Sequence of chain 2.A:
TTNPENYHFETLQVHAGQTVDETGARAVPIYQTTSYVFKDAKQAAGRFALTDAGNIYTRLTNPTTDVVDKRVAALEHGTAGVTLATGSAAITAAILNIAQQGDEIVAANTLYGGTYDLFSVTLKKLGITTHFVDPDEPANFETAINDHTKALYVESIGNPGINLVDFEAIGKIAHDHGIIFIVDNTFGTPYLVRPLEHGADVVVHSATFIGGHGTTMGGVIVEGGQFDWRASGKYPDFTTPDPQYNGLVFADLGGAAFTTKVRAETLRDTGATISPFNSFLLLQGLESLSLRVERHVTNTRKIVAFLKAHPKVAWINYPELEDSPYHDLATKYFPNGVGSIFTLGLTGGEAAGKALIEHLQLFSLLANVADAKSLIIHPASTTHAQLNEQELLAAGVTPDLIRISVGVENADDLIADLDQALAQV

Binding-site contacts:
Ligand atom CB contacts residue PHE232 of chain 2.A at 2.9 Å (hydrophobic).
Ligand atom OP4 contacts residue SER228 of chain 2.A at 2.8 Å (h-bond).
Ligand atom OP2 contacts residue THR230 of chain 2.A at 2.8 Å (h-bond).
Ligand atom NZ contacts residue SO41 of chain 2.D at 3.3 Å (h-bond).
Ligand atom OP4 contacts residue SER110 of chain 2.A at 3.5 Å (h-bond).
Ligand atom O contacts residue PHE232 of chain 2.A at 2.3 Å (h-bond).
Ligand atom OP2 contacts residue GLY109 of chain 2.A at 2.9 Å (h-bond).
Ligand atom O3 contacts residue THR208 of chain 2.A at 3.3 Å.
Ligand atom O contacts residue THR230 of chain 2.A at 2.8 Å (h-bond).
Ligand atom CD contacts residue ASN391 of chain 2.A at 3.3 Å.
Ligand atom OP1 contacts residue TYR79 of chain 1.A at 2.7 Å (h-bond).
Ligand atom OP3 contacts residue SER110 of chain 2.A at 2.8 Å (h-bond).
Ligand atom OP4 contacts residue GLY109 of chain 2.A at 3.3 Å.
Ligand atom OP3 contacts residue ARG81 of chain 1.A at 3.0 Å (salt-bridge).
Ligand atom N contacts residue ALA229 of chain 2.A at 3.0 Å.
Ligand atom N contacts residue SER228 of chain 2.A at 3.1 Å (h-bond).
Ligand atom P contacts residue GLY109 of chain 2.A at 3.3 Å.
Ligand atom C2 contacts residue ASP206 of chain 2.A at 3.4 Å.
Ligand atom CA contacts residue PHE232 of chain 2.A at 2.5 Å (hydrophobic).
Ligand atom CD contacts residue VAL392 of chain 2.A at 3.4 Å (hydrophobic).
Ligand atom OP3 contacts residue GLY109 of chain 2.A at 3.2 Å (h-bond).
Ligand atom CE contacts residue TYR79 of chain 1.A at 3.3 Å (hydrophobic).
Ligand atom C contacts residue THR230 of chain 2.A at 3.1 Å.
Ligand atom N1 contacts residue ASP206 of chain 2.A at 2.8 Å (salt-bridge).
Ligand atom C contacts residue PHE232 of chain 2.A at 1.3 Å (hydrophobic).
Ligand atom CA contacts residue THR230 of chain 2.A at 2.4 Å.
Ligand atom OP2 contacts residue SER228 of chain 2.A at 2.9 Å (h-bond).
Ligand atom OP3 contacts residue THR108 of chain 2.A at 3.3 Å.
Ligand atom C2' contacts residue ASP206 of chain 2.A at 3.2 Å.
Ligand atom O3 contacts residue PHE209 of chain 2.A at 3.4 Å.
Ligand atom OP1 contacts residue MET240 of chain 2.A at 3.5 Å.
Ligand atom OP1 contacts residue ARG81 of chain 1.A at 2.8 Å (salt-bridge).
Ligand atom O contacts residue GLY235 of chain 2.A at 3.0 Å (h-bond).
Ligand atom P contacts residue ARG81 of chain 1.A at 3.4 Å.
Ligand atom OP2 contacts residue MET240 of chain 2.A at 3.4 Å.
Ligand atom C4' contacts residue SER228 of chain 2.A at 3.5 Å.
Ligand atom P contacts residue SER228 of chain 2.A at 3.3 Å.
Ligand atom C contacts residue ALA393 of chain 2.A at 3.2 Å (hydrophobic).
Ligand atom N contacts residue PHE232 of chain 2.A at 3.3 Å (h-bond).
Ligand atom N contacts residue THR230 of chain 2.A at 1.3 Å.

The small molecule below binds the protein below.
Small molecule (SMILES): Cc1ncc(COP(=O)(O)O)c(/C=N/CCCCC(N)C(=O)O)c1O

Sequence of chain 1.A:
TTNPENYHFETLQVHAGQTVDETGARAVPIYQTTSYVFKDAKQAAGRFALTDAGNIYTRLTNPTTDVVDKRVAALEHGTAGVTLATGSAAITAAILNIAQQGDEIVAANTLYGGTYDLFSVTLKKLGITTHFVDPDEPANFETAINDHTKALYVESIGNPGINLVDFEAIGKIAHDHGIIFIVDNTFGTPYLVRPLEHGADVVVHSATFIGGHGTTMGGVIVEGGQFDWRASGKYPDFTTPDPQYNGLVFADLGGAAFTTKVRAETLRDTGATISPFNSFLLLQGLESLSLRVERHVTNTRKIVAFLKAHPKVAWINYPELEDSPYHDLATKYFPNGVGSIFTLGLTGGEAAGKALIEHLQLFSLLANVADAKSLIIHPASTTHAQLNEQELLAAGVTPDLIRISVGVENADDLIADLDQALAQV